Sequence of chain 1.A:
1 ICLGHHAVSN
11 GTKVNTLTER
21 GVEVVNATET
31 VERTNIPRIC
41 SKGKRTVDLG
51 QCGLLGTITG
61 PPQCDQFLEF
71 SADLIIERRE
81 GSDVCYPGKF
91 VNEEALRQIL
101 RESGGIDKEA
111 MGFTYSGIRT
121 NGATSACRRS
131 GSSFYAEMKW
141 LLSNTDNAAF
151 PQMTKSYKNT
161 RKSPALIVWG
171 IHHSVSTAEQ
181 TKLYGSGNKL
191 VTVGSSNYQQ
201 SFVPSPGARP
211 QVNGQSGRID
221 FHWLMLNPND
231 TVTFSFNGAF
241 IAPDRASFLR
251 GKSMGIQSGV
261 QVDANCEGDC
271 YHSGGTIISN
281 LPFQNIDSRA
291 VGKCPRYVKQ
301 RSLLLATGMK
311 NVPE

This protein binds this small molecule.
Small molecule (SMILES): CC(=O)N[C@@H]1[C@@H](O)[C@H](O)[C@@H](CO)O[C@H]1O

Binding-site contacts:
Ligand atom C8 contacts residue LYS162 of chain 1.A at 3.7 Å.
Ligand atom C7 contacts residue ASN229 of chain 1.A at 3.5 Å.
Ligand atom C5 contacts residue ASN229 of chain 1.A at 3.6 Å.
Ligand atom C1 contacts residue ASN229 of chain 1.A at 1.4 Å.
Ligand atom N2 contacts residue LYS162 of chain 1.A at 3.8 Å.
Ligand atom C8 contacts residue PRO228 of chain 1.A at 4.1 Å (hydrophobic).
Ligand atom C4 contacts residue ASN229 of chain 1.A at 4.2 Å.
Ligand atom O5 contacts residue ASN229 of chain 1.A at 2.4 Å (h-bond).
Ligand atom N2 contacts residue ASN229 of chain 1.A at 3.0 Å (h-bond).
Ligand atom O7 contacts residue ASN229 of chain 1.A at 4.1 Å.
Ligand atom C7 contacts residue LYS162 of chain 1.A at 3.7 Å.
Ligand atom O7 contacts residue LYS162 of chain 1.A at 4.1 Å.
Ligand atom C8 contacts residue ASN229 of chain 1.A at 4.0 Å.
Ligand atom C2 contacts residue ASN229 of chain 1.A at 2.5 Å.
Ligand atom C3 contacts residue ASN229 of chain 1.A at 3.8 Å.